A small-molecule ligand and the protein it binds are described below.
Small molecule (SMILES): N=C(NCCC[C@H](N)C(=O)N[C@H]1CN[C@H](C(N)=O)C1)N[N+](=O)[O-]

Binding-site contacts:
Ligand atom O' contacts residue GOL1 of chain 1.H at 3.3 Å (h-bond).
Ligand atom CA' contacts residue GOL1 of chain 1.H at 3.6 Å.
Ligand atom NH2 contacts residue HEM1 of chain 1.D at 3.8 Å.
Ligand atom NH2 contacts residue TRP289 of chain 1.A at 3.4 Å (h-bond).
Ligand atom N1' contacts residue GOL1 of chain 1.H at 3.7 Å.
Ligand atom O2 contacts residue HEM1 of chain 1.D at 3.4 Å.
Ligand atom C contacts residue HEM1 of chain 1.D at 3.6 Å.
Ligand atom N2' contacts residue HEM1 of chain 1.D at 3.4 Å (h-bond).
Ligand atom N contacts residue GLU294 of chain 1.A at 2.9 Å (salt-bridge).
Ligand atom CD contacts residue VAL269 of chain 1.A at 3.9 Å (hydrophobic).
Ligand atom O2 contacts residue GLY288 of chain 1.A at 3.0 Å (h-bond).
Ligand atom O3 contacts residue GLY288 of chain 1.A at 3.2 Å (h-bond).
Ligand atom NO contacts residue GLY288 of chain 1.A at 3.5 Å (h-bond).
Ligand atom CG contacts residue VAL269 of chain 1.A at 3.4 Å (hydrophobic).
Ligand atom O3 contacts residue TRP289 of chain 1.A at 3.1 Å (h-bond).
Ligand atom CB contacts residue GLN180 of chain 1.A at 3.8 Å.
Ligand atom C contacts residue GLN180 of chain 1.A at 3.6 Å.
Ligand atom NH2 contacts residue PRO267 of chain 1.A at 3.8 Å.
Ligand atom N1' contacts residue HEM1 of chain 1.D at 3.1 Å (h-bond).
Ligand atom CA contacts residue GLU294 of chain 1.A at 3.5 Å.
Ligand atom CZ contacts residue GLU294 of chain 1.A at 3.5 Å.
Ligand atom O3 contacts residue PRO267 of chain 1.A at 3.8 Å.
Ligand atom N1' contacts residue TRP380 of chain 1.A at 3.8 Å.
Ligand atom O3 contacts residue HEM1 of chain 1.D at 3.1 Å.
Ligand atom CA' contacts residue HEM1 of chain 1.D at 3.3 Å.
Ligand atom CB contacts residue GLU294 of chain 1.A at 3.5 Å.
Ligand atom N1' contacts residue TYR408 of chain 1.A at 2.7 Å (h-bond).
Ligand atom O2 contacts residue PRO267 of chain 1.A at 3.9 Å.
Ligand atom N contacts residue HEM1 of chain 1.D at 3.8 Å.
Ligand atom CD contacts residue GLU294 of chain 1.A at 3.7 Å.
Ligand atom O contacts residue GLN180 of chain 1.A at 3.1 Å (h-bond).
Ligand atom N' contacts residue GOL1 of chain 1.H at 3.1 Å (h-bond).
Ligand atom O2 contacts residue SER287 of chain 1.A at 3.5 Å.
Ligand atom CB' contacts residue HEM1 of chain 1.D at 3.8 Å.
Ligand atom C' contacts residue GOL1 of chain 1.H at 3.3 Å.
Ligand atom CA contacts residue HEM1 of chain 1.D at 3.3 Å.
Ligand atom NE contacts residue GLU294 of chain 1.A at 2.8 Å (salt-bridge).
Ligand atom C' contacts residue HEM1 of chain 1.D at 3.6 Å.
Ligand atom NO contacts residue HEM1 of chain 1.D at 3.6 Å.
Ligand atom NH2 contacts residue GLU294 of chain 1.A at 2.9 Å (salt-bridge).

Sequence of chain 1.A:
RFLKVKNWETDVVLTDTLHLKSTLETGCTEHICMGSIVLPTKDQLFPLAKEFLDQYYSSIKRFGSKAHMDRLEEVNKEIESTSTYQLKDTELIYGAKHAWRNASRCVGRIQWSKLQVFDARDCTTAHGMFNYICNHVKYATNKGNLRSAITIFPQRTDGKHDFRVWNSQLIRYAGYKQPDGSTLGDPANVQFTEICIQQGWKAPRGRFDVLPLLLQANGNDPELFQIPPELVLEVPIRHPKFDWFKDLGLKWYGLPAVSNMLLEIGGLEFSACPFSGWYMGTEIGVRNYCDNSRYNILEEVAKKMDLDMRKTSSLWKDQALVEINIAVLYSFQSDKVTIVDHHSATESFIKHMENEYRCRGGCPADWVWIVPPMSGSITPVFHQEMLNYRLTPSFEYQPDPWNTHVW